Binding-site contacts:
Ligand atom C7 contacts residue ASN97 of chain 1.A at 3.4 Å.
Ligand atom O6 contacts residue GLU135 of chain 1.A at 3.3 Å (salt-bridge).
Ligand atom O7 contacts residue ASN97 of chain 1.A at 3.6 Å.
Ligand atom C6 contacts residue ILE137 of chain 1.A at 3.6 Å (hydrophobic).
Ligand atom O5 contacts residue PHE136 of chain 1.A at 4.3 Å.
Ligand atom C5 contacts residue PHE136 of chain 1.A at 3.9 Å (hydrophobic).
Ligand atom C4 contacts residue ASN97 of chain 1.A at 4.2 Å.
Ligand atom C5 contacts residue ILE137 of chain 1.A at 4.0 Å (hydrophobic).
Ligand atom C1 contacts residue ASN97 of chain 1.A at 1.4 Å.
Ligand atom C5 contacts residue ASN97 of chain 1.A at 3.7 Å.
Ligand atom N2 contacts residue ASN97 of chain 1.A at 2.9 Å (h-bond).
Ligand atom C8 contacts residue GLN96 of chain 1.A at 3.2 Å.
Ligand atom C1 contacts residue PHE136 of chain 1.A at 4.1 Å (hydrophobic).
Ligand atom O5 contacts residue ASN97 of chain 1.A at 2.4 Å (h-bond).
Ligand atom C3 contacts residue PHE136 of chain 1.A at 4.3 Å (hydrophobic).
Ligand atom O6 contacts residue ILE137 of chain 1.A at 4.5 Å.
Ligand atom C6 contacts residue GLU135 of chain 1.A at 4.0 Å.
Ligand atom C8 contacts residue ASN97 of chain 1.A at 4.5 Å.
Ligand atom C3 contacts residue ASN97 of chain 1.A at 3.8 Å.
Ligand atom O5 contacts residue GLU135 of chain 1.A at 4.3 Å.
Ligand atom C2 contacts residue ASN97 of chain 1.A at 2.5 Å.

The protein below binds the small molecule below.
Small molecule (SMILES): CC(=O)N[C@@H]1[C@@H](O)[C@H](O)[C@@H](CO)O[C@H]1O

Sequence of chain 1.A:
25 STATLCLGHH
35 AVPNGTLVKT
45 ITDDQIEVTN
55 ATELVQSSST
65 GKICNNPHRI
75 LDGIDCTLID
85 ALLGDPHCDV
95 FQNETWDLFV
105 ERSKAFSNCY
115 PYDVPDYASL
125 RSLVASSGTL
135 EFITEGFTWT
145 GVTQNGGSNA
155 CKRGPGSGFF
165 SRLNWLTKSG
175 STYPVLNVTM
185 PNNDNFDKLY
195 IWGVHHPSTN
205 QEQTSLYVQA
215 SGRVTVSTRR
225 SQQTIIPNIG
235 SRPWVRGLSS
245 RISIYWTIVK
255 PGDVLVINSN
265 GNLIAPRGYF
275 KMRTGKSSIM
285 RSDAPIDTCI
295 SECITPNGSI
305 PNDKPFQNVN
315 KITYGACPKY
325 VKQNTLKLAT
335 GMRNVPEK